A small-molecule ligand and the protein it binds are described below.
Small molecule (SMILES): N#Cc1ccc([C@H]2CCCc3cncn32)cc1

Sequence of chain 1.F:
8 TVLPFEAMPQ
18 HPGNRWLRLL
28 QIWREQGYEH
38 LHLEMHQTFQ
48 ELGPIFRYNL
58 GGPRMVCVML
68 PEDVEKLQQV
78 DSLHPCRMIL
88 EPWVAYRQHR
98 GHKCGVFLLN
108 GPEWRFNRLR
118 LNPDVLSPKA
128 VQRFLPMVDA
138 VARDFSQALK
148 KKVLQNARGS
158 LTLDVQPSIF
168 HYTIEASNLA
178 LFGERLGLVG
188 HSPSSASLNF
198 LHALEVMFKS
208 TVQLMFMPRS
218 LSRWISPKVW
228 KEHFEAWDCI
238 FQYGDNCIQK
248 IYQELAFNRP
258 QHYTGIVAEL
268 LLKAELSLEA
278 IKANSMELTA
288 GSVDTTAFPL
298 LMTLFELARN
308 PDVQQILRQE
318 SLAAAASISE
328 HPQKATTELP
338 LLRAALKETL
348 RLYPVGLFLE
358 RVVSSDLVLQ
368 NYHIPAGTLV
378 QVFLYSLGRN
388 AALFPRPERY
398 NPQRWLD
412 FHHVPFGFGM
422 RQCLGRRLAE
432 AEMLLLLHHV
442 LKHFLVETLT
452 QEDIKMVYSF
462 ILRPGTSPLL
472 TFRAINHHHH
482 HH

Binding-site contacts:
Ligand atom C01 contacts residue PHE461 of chain 1.F at 3.4 Å (hydrophobic).
Ligand atom C16 contacts residue ARG94 of chain 1.F at 4.0 Å.
Ligand atom N17 contacts residue ARG94 of chain 1.F at 3.0 Å (salt-bridge).
Ligand atom N06 contacts residue HEM1 of chain 1.W at 2.0 Å.
Ligand atom N04 contacts residue THR292 of chain 1.F at 3.5 Å.
Ligand atom C08 contacts residue HEM1 of chain 1.W at 4.0 Å.
Ligand atom C15 contacts residue PHE104 of chain 1.F at 3.9 Å (hydrophobic).
Ligand atom C03 contacts residue THR292 of chain 1.F at 3.5 Å.
Ligand atom C16 contacts residue GLU284 of chain 1.F at 3.6 Å.
Ligand atom N17 contacts residue TRP90 of chain 1.F at 4.1 Å.
Ligand atom C10 contacts residue TRP90 of chain 1.F at 4.2 Å (hydrophobic).
Ligand atom C14 contacts residue PHE104 of chain 1.F at 3.6 Å (hydrophobic).
Ligand atom C01 contacts residue ILE462 of chain 1.F at 3.7 Å (hydrophobic).
Ligand atom C14 contacts residue TRP90 of chain 1.F at 3.4 Å (hydrophobic).
Ligand atom C02 contacts residue THR292 of chain 1.F at 3.8 Å.
Ligand atom C02 contacts residue ILE462 of chain 1.F at 3.8 Å (hydrophobic).
Ligand atom C05 contacts residue THR292 of chain 1.F at 3.9 Å.
Ligand atom C07 contacts residue HEM1 of chain 1.W at 2.8 Å.
Ligand atom C11 contacts residue GLY288 of chain 1.F at 3.3 Å.
Ligand atom C05 contacts residue GLY288 of chain 1.F at 3.8 Å.
Ligand atom C11 contacts residue ALA287 of chain 1.F at 3.5 Å (hydrophobic).
Ligand atom C12 contacts residue ALA287 of chain 1.F at 3.7 Å (hydrophobic).
Ligand atom C13 contacts residue TRP90 of chain 1.F at 3.4 Å (hydrophobic).
Ligand atom N04 contacts residue HEM1 of chain 1.W at 4.2 Å.
Ligand atom C09 contacts residue ILE462 of chain 1.F at 3.8 Å (hydrophobic).
Ligand atom N17 contacts residue GLU284 of chain 1.F at 3.4 Å.
Ligand atom N06 contacts residue CYS424 of chain 1.F at 4.2 Å.
Ligand atom N17 contacts residue TRP234 of chain 1.F at 3.8 Å.
Ligand atom C12 contacts residue GLY288 of chain 1.F at 3.7 Å.
Ligand atom C16 contacts residue TRP90 of chain 1.F at 3.5 Å (hydrophobic).
Ligand atom C13 contacts residue GLU284 of chain 1.F at 4.1 Å.
Ligand atom C05 contacts residue HEM1 of chain 1.W at 3.1 Å.
Ligand atom C15 contacts residue TRP90 of chain 1.F at 4.0 Å (hydrophobic).
Ligand atom C12 contacts residue TRP90 of chain 1.F at 4.0 Å (hydrophobic).
Ligand atom C02 contacts residue PHE205 of chain 1.F at 3.7 Å (hydrophobic).
Ligand atom C16 contacts residue TRP234 of chain 1.F at 4.0 Å (hydrophobic).
Ligand atom C08 contacts residue THR292 of chain 1.F at 3.8 Å.
Ligand atom C10 contacts residue GLY288 of chain 1.F at 3.7 Å.
Ligand atom C03 contacts residue GLY288 of chain 1.F at 4.1 Å.
Ligand atom C11 contacts residue TRP90 of chain 1.F at 4.2 Å (hydrophobic).